Binding-site contacts:
Ligand atom C contacts residue THR235 of chain 1.S at 3.6 Å.
Ligand atom CG1 contacts residue VAL280 of chain 1.S at 4.0 Å (hydrophobic).
Ligand atom CB contacts residue LEU286 of chain 1.S at 3.9 Å (hydrophobic).
Ligand atom CA contacts residue THR235 of chain 1.S at 3.6 Å.
Ligand atom N contacts residue THR235 of chain 1.S at 3.9 Å.
Ligand atom O contacts residue TYR94 of chain 1.S at 2.9 Å.
Ligand atom CB contacts residue TYR238 of chain 1.S at 3.6 Å (hydrophobic).
Ligand atom C contacts residue LEU286 of chain 1.S at 3.8 Å (hydrophobic).
Ligand atom CD contacts residue TYR273 of chain 1.S at 3.3 Å (hydrophobic).
Ligand atom O contacts residue HIS277 of chain 1.S at 3.4 Å.
Ligand atom CG contacts residue TYR273 of chain 1.S at 3.6 Å (hydrophobic).
Ligand atom CG contacts residue HIS277 of chain 1.S at 3.8 Å.
Ligand atom O contacts residue THR235 of chain 1.S at 3.0 Å (h-bond).
Ligand atom CB contacts residue ASP233 of chain 1.S at 3.0 Å.
Ligand atom O contacts residue ASN227 of chain 1.S at 3.6 Å.
Ligand atom C contacts residue ASN227 of chain 1.S at 3.5 Å.
Ligand atom C contacts residue ASN281 of chain 1.S at 3.8 Å.
Ligand atom CD1 contacts residue TYR94 of chain 1.S at 3.5 Å (hydrophobic).
Ligand atom N contacts residue THR235 of chain 1.S at 3.5 Å (h-bond).
Ligand atom O contacts residue LEU286 of chain 1.S at 3.2 Å.
Ligand atom CA contacts residue ASN227 of chain 1.S at 3.7 Å.
Ligand atom CG2 contacts residue ASN281 of chain 1.S at 3.6 Å.
Ligand atom CG1 contacts residue TYR94 of chain 1.S at 3.8 Å (hydrophobic).
Ligand atom O contacts residue THR235 of chain 1.S at 3.1 Å (h-bond).
Ligand atom O contacts residue ASN281 of chain 1.S at 2.6 Å (h-bond).
Ligand atom CG2 contacts residue GLU236 of chain 1.S at 3.3 Å.
Ligand atom O contacts residue LYS234 of chain 1.S at 3.6 Å.
Ligand atom N contacts residue ASN227 of chain 1.S at 3.0 Å (h-bond).
Ligand atom CG2 contacts residue PHE278 of chain 1.S at 3.7 Å (hydrophobic).
Ligand atom CG contacts residue LYS234 of chain 1.S at 3.3 Å.
Ligand atom CD contacts residue HIS277 of chain 1.S at 3.9 Å.
Ligand atom CG contacts residue ASP233 of chain 1.S at 3.0 Å.
Ligand atom N contacts residue TYR273 of chain 1.S at 3.9 Å.
Ligand atom C contacts residue THR235 of chain 1.S at 3.6 Å.
Ligand atom CG2 contacts residue LEU286 of chain 1.S at 3.7 Å (hydrophobic).
Ligand atom CB contacts residue HIS277 of chain 1.S at 3.7 Å.
Ligand atom C contacts residue TYR94 of chain 1.S at 4.0 Å (hydrophobic).
Ligand atom C contacts residue THR235 of chain 1.S at 3.6 Å.
Ligand atom CG2 contacts residue HIS277 of chain 1.S at 3.3 Å.
Ligand atom CD1 contacts residue TYR91 of chain 1.S at 3.9 Å (hydrophobic).

A small-molecule ligand and the protein it binds are described below.
Small molecule (SMILES): CC[C@H](C)[C@H](NC(=O)[C@H](CO)NC(=O)[C@H](CCCN=C(N)N)NC(=O)[C@@H](NC(=O)[C@@H]1CCCN1C(=O)[C@@H]1CCCN1C(=O)[C@H](C)N)C(C)C)C(=O)N[C@H](C=O)Cc1ccc(O)cc1

Sequence of chain 1.S:
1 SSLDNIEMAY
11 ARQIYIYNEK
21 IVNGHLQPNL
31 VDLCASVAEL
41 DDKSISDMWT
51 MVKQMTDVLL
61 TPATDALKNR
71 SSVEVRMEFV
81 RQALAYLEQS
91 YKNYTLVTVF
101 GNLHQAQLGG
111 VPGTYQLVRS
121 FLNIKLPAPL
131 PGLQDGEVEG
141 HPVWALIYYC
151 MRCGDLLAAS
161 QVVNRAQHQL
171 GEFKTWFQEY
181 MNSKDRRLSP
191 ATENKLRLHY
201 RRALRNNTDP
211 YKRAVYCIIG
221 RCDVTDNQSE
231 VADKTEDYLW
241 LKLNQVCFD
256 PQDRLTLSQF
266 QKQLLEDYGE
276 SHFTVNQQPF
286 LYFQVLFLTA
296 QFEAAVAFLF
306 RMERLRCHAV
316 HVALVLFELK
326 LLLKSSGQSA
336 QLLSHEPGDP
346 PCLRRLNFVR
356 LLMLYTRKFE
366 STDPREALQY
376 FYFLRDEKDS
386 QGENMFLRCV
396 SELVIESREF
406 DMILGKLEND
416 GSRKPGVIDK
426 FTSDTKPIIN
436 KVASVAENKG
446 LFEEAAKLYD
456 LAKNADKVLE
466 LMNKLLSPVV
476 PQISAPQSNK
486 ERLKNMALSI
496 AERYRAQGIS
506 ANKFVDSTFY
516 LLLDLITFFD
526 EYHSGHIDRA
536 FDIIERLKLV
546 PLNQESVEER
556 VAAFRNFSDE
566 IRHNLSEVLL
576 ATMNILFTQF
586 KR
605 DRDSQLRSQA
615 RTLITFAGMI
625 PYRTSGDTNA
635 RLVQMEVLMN